Sequence of chain 1.C:
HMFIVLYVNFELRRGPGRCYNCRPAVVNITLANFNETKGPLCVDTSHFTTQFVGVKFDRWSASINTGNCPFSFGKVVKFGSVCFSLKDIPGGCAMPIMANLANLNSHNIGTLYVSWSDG

A small-molecule ligand and the protein it binds are described below.
Small molecule (SMILES): CC(=O)N[C@@H]1[C@@H](O)[C@H](O)[C@@H](CO)O[C@H]1O

Binding-site contacts:
Ligand atom C4 contacts residue ASN38 of chain 1.C at 4.2 Å.
Ligand atom O5 contacts residue THR40 of chain 1.C at 3.5 Å (h-bond).
Ligand atom C8 contacts residue ASN38 of chain 1.C at 4.5 Å.
Ligand atom C3 contacts residue ASN38 of chain 1.C at 3.8 Å.
Ligand atom C1 contacts residue THR40 of chain 1.C at 3.6 Å.
Ligand atom C6 contacts residue TYR17 of chain 1.C at 3.7 Å (hydrophobic).
Ligand atom N2 contacts residue ASN38 of chain 1.C at 2.9 Å (h-bond).
Ligand atom C5 contacts residue ASN38 of chain 1.C at 3.7 Å.
Ligand atom C1 contacts residue ASN38 of chain 1.C at 1.4 Å.
Ligand atom C2 contacts residue ASN38 of chain 1.C at 2.4 Å.
Ligand atom O5 contacts residue ASN38 of chain 1.C at 2.4 Å (h-bond).
Ligand atom O6 contacts residue TYR17 of chain 1.C at 3.7 Å.
Ligand atom C5 contacts residue THR40 of chain 1.C at 3.6 Å.
Ligand atom O7 contacts residue ASN38 of chain 1.C at 3.4 Å (h-bond).
Ligand atom C6 contacts residue THR40 of chain 1.C at 4.2 Å.
Ligand atom C7 contacts residue ASN38 of chain 1.C at 3.4 Å.